Sequence of chain 1.A:
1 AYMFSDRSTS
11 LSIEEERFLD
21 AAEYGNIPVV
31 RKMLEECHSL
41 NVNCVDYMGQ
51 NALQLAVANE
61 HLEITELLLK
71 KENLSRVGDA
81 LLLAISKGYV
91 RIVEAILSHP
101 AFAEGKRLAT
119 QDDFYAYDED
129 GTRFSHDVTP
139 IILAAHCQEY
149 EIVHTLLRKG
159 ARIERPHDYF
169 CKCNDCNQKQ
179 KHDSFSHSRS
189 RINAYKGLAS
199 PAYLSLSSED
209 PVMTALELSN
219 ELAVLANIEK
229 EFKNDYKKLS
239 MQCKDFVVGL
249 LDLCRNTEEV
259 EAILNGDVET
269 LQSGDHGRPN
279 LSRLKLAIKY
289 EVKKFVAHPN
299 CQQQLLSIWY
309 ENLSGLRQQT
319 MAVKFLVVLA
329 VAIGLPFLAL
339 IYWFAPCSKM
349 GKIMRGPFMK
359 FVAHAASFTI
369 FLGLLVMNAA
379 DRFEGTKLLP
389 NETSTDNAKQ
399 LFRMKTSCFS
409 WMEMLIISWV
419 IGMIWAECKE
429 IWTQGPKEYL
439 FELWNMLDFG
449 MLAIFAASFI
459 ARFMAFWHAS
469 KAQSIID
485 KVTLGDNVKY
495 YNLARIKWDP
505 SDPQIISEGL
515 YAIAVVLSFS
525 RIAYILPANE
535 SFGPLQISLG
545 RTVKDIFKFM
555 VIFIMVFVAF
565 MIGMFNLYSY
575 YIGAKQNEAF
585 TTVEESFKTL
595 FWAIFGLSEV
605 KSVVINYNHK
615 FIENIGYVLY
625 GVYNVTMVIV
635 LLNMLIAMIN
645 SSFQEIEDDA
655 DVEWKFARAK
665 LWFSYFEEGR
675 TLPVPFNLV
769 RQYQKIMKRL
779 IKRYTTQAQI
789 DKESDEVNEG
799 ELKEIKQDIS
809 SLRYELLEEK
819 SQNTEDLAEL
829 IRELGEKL

Sequence of chain 1.B:
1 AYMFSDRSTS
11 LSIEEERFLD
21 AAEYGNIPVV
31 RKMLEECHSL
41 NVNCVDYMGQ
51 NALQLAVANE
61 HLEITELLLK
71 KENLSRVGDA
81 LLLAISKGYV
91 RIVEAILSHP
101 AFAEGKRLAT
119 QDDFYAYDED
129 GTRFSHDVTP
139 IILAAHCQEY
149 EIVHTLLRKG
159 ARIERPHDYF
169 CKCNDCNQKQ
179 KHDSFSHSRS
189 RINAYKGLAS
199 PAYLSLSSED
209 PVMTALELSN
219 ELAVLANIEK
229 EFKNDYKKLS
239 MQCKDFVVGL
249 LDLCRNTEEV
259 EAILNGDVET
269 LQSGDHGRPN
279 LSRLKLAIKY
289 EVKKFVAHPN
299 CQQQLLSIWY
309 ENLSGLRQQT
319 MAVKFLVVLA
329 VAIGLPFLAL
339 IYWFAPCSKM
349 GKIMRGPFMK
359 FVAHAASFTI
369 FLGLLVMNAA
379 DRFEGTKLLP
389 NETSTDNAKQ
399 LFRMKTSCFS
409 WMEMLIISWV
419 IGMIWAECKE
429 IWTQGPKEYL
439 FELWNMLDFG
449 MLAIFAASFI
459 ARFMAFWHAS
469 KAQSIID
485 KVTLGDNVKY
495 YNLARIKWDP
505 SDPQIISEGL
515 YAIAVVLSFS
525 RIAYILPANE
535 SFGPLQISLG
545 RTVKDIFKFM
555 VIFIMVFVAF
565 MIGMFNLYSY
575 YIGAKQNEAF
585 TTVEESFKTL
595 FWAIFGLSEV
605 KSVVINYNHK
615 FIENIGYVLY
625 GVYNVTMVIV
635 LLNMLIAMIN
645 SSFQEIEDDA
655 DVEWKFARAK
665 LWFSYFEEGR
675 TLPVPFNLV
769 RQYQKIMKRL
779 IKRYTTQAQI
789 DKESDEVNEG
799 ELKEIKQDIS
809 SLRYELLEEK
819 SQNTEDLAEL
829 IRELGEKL

This small molecule binds to this protein.
Small molecule (SMILES): CC(C)CCC[C@@H](C)[C@H]1CC[C@H]2[C@@H]3CC=C4C[C@@H](OC(=O)CCC(=O)O)CC[C@]4(C)[C@H]3CC[C@]12C

Binding-site contacts:
Ligand atom CAU contacts residue PHE323 of chain 1.B at 3.6 Å (hydrophobic).
Ligand atom CAX contacts residue TRP307 of chain 1.B at 4.0 Å (hydrophobic).
Ligand atom CAK contacts residue ILE529 of chain 1.B at 4.2 Å (hydrophobic).
Ligand atom OAH contacts residue TRP307 of chain 1.B at 2.9 Å (h-bond).
Ligand atom CAS contacts residue PHE323 of chain 1.B at 4.1 Å (hydrophobic).
Ligand atom OAW contacts residue MET319 of chain 1.B at 4.1 Å.
Ligand atom OAG contacts residue ASN533 of chain 1.B at 3.3 Å (h-bond).
Ligand atom CAE contacts residue ILE529 of chain 1.B at 3.8 Å (hydrophobic).
Ligand atom CAB contacts residue VAL562 of chain 1.A at 3.8 Å (hydrophobic).
Ligand atom CAL contacts residue LYS322 of chain 1.B at 4.1 Å.
Ligand atom CAA contacts residue ILE558 of chain 1.A at 4.1 Å (hydrophobic).
Ligand atom CAQ contacts residue ILE526 of chain 1.B at 3.7 Å (hydrophobic).
Ligand atom CAD contacts residue ALA363 of chain 1.B at 3.8 Å (hydrophobic).
Ligand atom CAB contacts residue PHE523 of chain 1.B at 3.7 Å (hydrophobic).
Ligand atom OAH contacts residue TYR308 of chain 1.B at 3.5 Å (h-bond).
Ligand atom CAI contacts residue ILE529 of chain 1.B at 3.8 Å (hydrophobic).
Ligand atom CAE contacts residue THR367 of chain 1.B at 3.4 Å.
Ligand atom CAQ contacts residue ILE529 of chain 1.B at 4.1 Å (hydrophobic).
Ligand atom CAR contacts residue VAL326 of chain 1.B at 4.2 Å (hydrophobic).
Ligand atom CBB contacts residue THR367 of chain 1.B at 4.2 Å.
Ligand atom CAX contacts residue TYR308 of chain 1.B at 3.2 Å (hydrophobic).
Ligand atom OAG contacts residue ALA532 of chain 1.B at 3.8 Å.
Ligand atom CAO contacts residue LEU370 of chain 1.B at 3.8 Å (hydrophobic).
Ligand atom CAV contacts residue PHE359 of chain 1.B at 4.1 Å (hydrophobic).
Ligand atom CAK contacts residue LEU530 of chain 1.B at 4.3 Å (hydrophobic).
Ligand atom CAY contacts residue MET319 of chain 1.B at 4.0 Å (hydrophobic).
Ligand atom CAM contacts residue ALA532 of chain 1.B at 3.3 Å (hydrophobic).
Ligand atom CBC contacts residue MET319 of chain 1.B at 4.1 Å (hydrophobic).
Ligand atom CAC contacts residue THR367 of chain 1.B at 4.1 Å.
Ligand atom CBD contacts residue ILE529 of chain 1.B at 3.8 Å (hydrophobic).
Ligand atom OAG contacts residue MET319 of chain 1.B at 3.3 Å (h-bond).
Ligand atom CAY contacts residue ALA532 of chain 1.B at 3.9 Å (hydrophobic).
Ligand atom CAX contacts residue PHE356 of chain 1.B at 4.2 Å (hydrophobic).
Ligand atom CAR contacts residue LYS322 of chain 1.B at 3.4 Å.
Ligand atom OAF contacts residue LYS322 of chain 1.B at 3.6 Å.
Ligand atom CAT contacts residue VAL326 of chain 1.B at 4.2 Å (hydrophobic).
Ligand atom CAT contacts residue LYS322 of chain 1.B at 3.7 Å.
Ligand atom CAL contacts residue PHE356 of chain 1.B at 3.7 Å (hydrophobic).
Ligand atom OAH contacts residue PHE356 of chain 1.B at 4.2 Å.
Ligand atom OAF contacts residue TYR308 of chain 1.B at 2.4 Å (h-bond).